The small molecule below binds the protein below.
Small molecule (SMILES): CCOC(=O)N1Cc2ccncc2C1

Sequence of chain 1.A:
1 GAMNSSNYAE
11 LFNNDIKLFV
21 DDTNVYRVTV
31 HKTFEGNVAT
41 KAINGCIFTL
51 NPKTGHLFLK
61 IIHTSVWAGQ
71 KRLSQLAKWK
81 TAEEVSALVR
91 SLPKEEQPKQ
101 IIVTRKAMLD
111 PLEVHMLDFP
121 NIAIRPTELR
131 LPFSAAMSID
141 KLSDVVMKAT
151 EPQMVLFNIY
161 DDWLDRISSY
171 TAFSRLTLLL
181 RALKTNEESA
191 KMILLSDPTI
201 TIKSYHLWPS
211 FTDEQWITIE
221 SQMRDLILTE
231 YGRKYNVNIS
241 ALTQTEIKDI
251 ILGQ

Binding-site contacts:
Ligand atom C6 contacts residue ARG181 of chain 1.A at 3.8 Å.
Ligand atom N1 contacts residue ARG181 of chain 1.A at 2.9 Å (salt-bridge).
Ligand atom N1 contacts residue THR177 of chain 1.A at 4.3 Å.
Ligand atom C contacts residue GLU220 of chain 1.A at 3.0 Å.
Ligand atom C contacts residue SER174 of chain 1.A at 4.1 Å.
Ligand atom C5 contacts residue LEU178 of chain 1.A at 3.3 Å (hydrophobic).
Ligand atom C4 contacts residue LEU178 of chain 1.A at 3.7 Å (hydrophobic).
Ligand atom C1 contacts residue SER174 of chain 1.A at 4.5 Å.
Ligand atom C8 contacts residue LEU178 of chain 1.A at 3.8 Å (hydrophobic).
Ligand atom C3 contacts residue LEU178 of chain 1.A at 4.0 Å (hydrophobic).
Ligand atom C7 contacts residue LEU178 of chain 1.A at 3.8 Å (hydrophobic).
Ligand atom C7 contacts residue ILE251 of chain 1.A at 3.1 Å (hydrophobic).
Ligand atom O1 contacts residue ARG224 of chain 1.A at 3.2 Å (salt-bridge).
Ligand atom N contacts residue SER174 of chain 1.A at 3.9 Å.
Ligand atom C contacts residue THR171 of chain 1.A at 4.1 Å.
Ligand atom C4 contacts residue SER174 of chain 1.A at 3.4 Å.
Ligand atom C5 contacts residue THR177 of chain 1.A at 2.8 Å.
Ligand atom O contacts residue SER174 of chain 1.A at 3.7 Å.
Ligand atom C6 contacts residue THR177 of chain 1.A at 3.6 Å.
Ligand atom N1 contacts residue ILE251 of chain 1.A at 3.7 Å.
Ligand atom C9 contacts residue ILE251 of chain 1.A at 4.0 Å (hydrophobic).
Ligand atom O1 contacts residue LEU178 of chain 1.A at 3.7 Å.
Ligand atom N1 contacts residue LEU178 of chain 1.A at 4.1 Å.
Ligand atom C9 contacts residue LEU178 of chain 1.A at 4.0 Å (hydrophobic).
Ligand atom C3 contacts residue SER174 of chain 1.A at 2.9 Å.
Ligand atom C5 contacts residue SER174 of chain 1.A at 3.5 Å.
Ligand atom C3 contacts residue THR177 of chain 1.A at 4.2 Å.
Ligand atom C6 contacts residue LEU178 of chain 1.A at 3.6 Å (hydrophobic).
Ligand atom N contacts residue LEU178 of chain 1.A at 4.0 Å.
Ligand atom C2 contacts residue LEU178 of chain 1.A at 4.0 Å (hydrophobic).
Ligand atom C contacts residue ARG175 of chain 1.A at 3.8 Å.
Ligand atom C2 contacts residue SER174 of chain 1.A at 4.2 Å.
Ligand atom C4 contacts residue THR177 of chain 1.A at 3.8 Å.
Ligand atom O contacts residue ARG175 of chain 1.A at 4.4 Å.
Ligand atom C1 contacts residue ARG224 of chain 1.A at 4.5 Å.
Ligand atom C7 contacts residue ARG181 of chain 1.A at 3.3 Å.
Ligand atom C2 contacts residue ARG224 of chain 1.A at 4.3 Å.
Ligand atom C1 contacts residue GLU220 of chain 1.A at 3.9 Å.
Ligand atom C8 contacts residue ILE251 of chain 1.A at 3.7 Å (hydrophobic).